A protein and the small-molecule ligand that binds it are described below.
Small molecule (SMILES): Nc1nc(C(=O)O)c(CCc2ccccc2)s1

Binding-site contacts:
Ligand atom C02 contacts residue HIS137 of chain 1.A at 3.7 Å.
Ligand atom C04 contacts residue HIS195 of chain 1.A at 3.5 Å.
Ligand atom N17 contacts residue ZN1 of chain 1.D at 2.3 Å.
Ligand atom C13 contacts residue TRP26 of chain 1.A at 3.6 Å (hydrophobic).
Ligand atom O03 contacts residue CYS156 of chain 1.A at 3.4 Å.
Ligand atom O03 contacts residue HIS137 of chain 1.A at 3.2 Å.
Ligand atom C09 contacts residue HIS195 of chain 1.A at 3.8 Å.
Ligand atom O01 contacts residue HIS137 of chain 1.A at 3.8 Å.
Ligand atom N17 contacts residue HIS195 of chain 1.A at 3.0 Å (h-bond).
Ligand atom O03 contacts residue HIS195 of chain 1.A at 3.1 Å (h-bond).
Ligand atom N16 contacts residue PHE49 of chain 1.A at 3.7 Å.
Ligand atom C08 contacts residue GLY164 of chain 1.A at 4.0 Å.
Ligand atom N16 contacts residue HIS195 of chain 1.A at 3.7 Å.
Ligand atom C06 contacts residue TRP26 of chain 1.A at 3.6 Å (hydrophobic).
Ligand atom C02 contacts residue LYS159 of chain 1.A at 3.4 Å.
Ligand atom C02 contacts residue HIS195 of chain 1.A at 3.6 Å.
Ligand atom O03 contacts residue ZN1 of chain 1.D at 2.3 Å.
Ligand atom C02 contacts residue ZN1 of chain 1.D at 3.0 Å.
Ligand atom C15 contacts residue HIS195 of chain 1.A at 3.6 Å.
Ligand atom N17 contacts residue ASP79 of chain 1.A at 3.3 Å (salt-bridge).
Ligand atom C02 contacts residue ASN165 of chain 1.A at 4.0 Å.
Ligand atom O01 contacts residue LEU163 of chain 1.A at 4.0 Å.
Ligand atom C10 contacts residue LYS159 of chain 1.A at 3.8 Å.
Ligand atom O01 contacts residue ASN165 of chain 1.A at 2.9 Å (h-bond).
Ligand atom O03 contacts residue LYS159 of chain 1.A at 3.0 Å (salt-bridge).
Ligand atom C12 contacts residue GLY164 of chain 1.A at 3.5 Å.
Ligand atom C06 contacts residue ASN165 of chain 1.A at 3.7 Å.
Ligand atom O03 contacts residue ZN1 of chain 1.C at 3.9 Å.
Ligand atom O01 contacts residue LYS159 of chain 1.A at 3.0 Å (salt-bridge).
Ligand atom C07 contacts residue TRP26 of chain 1.A at 3.6 Å (hydrophobic).
Ligand atom O01 contacts residue GLY164 of chain 1.A at 3.5 Å.
Ligand atom N16 contacts residue ASP79 of chain 1.A at 3.1 Å (salt-bridge).
Ligand atom C15 contacts residue ZN1 of chain 1.D at 3.3 Å.
Ligand atom C15 contacts residue ASP79 of chain 1.A at 3.6 Å.
Ligand atom C04 contacts residue ZN1 of chain 1.D at 3.0 Å.
Ligand atom C11 contacts residue GLY162 of chain 1.A at 3.8 Å.
Ligand atom C13 contacts residue GLY164 of chain 1.A at 3.5 Å.
Ligand atom S14 contacts residue VAL29 of chain 1.A at 4.0 Å.
Ligand atom N16 contacts residue ZN1 of chain 1.D at 3.7 Å.
Ligand atom C10 contacts residue HIS195 of chain 1.A at 3.7 Å.

Sequence of chain 1.A:
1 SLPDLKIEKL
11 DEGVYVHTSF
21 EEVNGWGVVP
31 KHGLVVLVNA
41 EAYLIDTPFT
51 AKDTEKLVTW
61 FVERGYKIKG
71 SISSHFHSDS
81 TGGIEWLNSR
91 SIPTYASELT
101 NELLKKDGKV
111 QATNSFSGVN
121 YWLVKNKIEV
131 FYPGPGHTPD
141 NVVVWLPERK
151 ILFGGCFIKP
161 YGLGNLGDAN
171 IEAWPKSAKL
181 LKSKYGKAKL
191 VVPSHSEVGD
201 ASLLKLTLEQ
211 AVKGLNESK